Binding-site contacts:
Ligand atom C5 contacts residue MET165 of chain 1.A at 3.6 Å (hydrophobic).
Ligand atom C13 contacts residue LEU141 of chain 1.A at 3.8 Å (hydrophobic).
Ligand atom C8 contacts residue HIS164 of chain 1.A at 3.3 Å.
Ligand atom C7 contacts residue MET165 of chain 1.A at 3.5 Å (hydrophobic).
Ligand atom C5 contacts residue MET49 of chain 1.A at 3.9 Å (hydrophobic).
Ligand atom C8 contacts residue MET165 of chain 1.A at 3.5 Å (hydrophobic).
Ligand atom N2 contacts residue GLU166 of chain 1.A at 4.0 Å.
Ligand atom C7 contacts residue HIS41 of chain 1.A at 3.4 Å.
Ligand atom N contacts residue MET165 of chain 1.A at 3.6 Å (h-bond).
Ligand atom C11 contacts residue SER144 of chain 1.A at 3.9 Å.
Ligand atom C6 contacts residue MET165 of chain 1.A at 3.5 Å (hydrophobic).
Ligand atom C12 contacts residue PHE140 of chain 1.A at 4.0 Å (hydrophobic).
Ligand atom O contacts residue GLU166 of chain 1.A at 2.9 Å (salt-bridge).
Ligand atom C13 contacts residue ASN142 of chain 1.A at 3.9 Å.
Ligand atom C10 contacts residue HIS163 of chain 1.A at 3.3 Å.
Ligand atom O contacts residue MET165 of chain 1.A at 3.4 Å.
Ligand atom N2 contacts residue SER144 of chain 1.A at 3.4 Å (h-bond).
Ligand atom C11 contacts residue GLU166 of chain 1.A at 3.4 Å.
Ligand atom C4 contacts residue GLN189 of chain 1.A at 3.4 Å.
Ligand atom C7 contacts residue ASP187 of chain 1.A at 3.8 Å.
Ligand atom C11 contacts residue LEU141 of chain 1.A at 3.5 Å (hydrophobic).
Ligand atom C3 contacts residue GLN189 of chain 1.A at 3.5 Å.
Ligand atom C contacts residue GLU166 of chain 1.A at 3.9 Å.
Ligand atom N contacts residue HIS164 of chain 1.A at 3.7 Å.
Ligand atom N2 contacts residue LEU141 of chain 1.A at 3.8 Å.
Ligand atom N2 contacts residue PHE140 of chain 1.A at 3.6 Å.
Ligand atom C13 contacts residue SER1 of chain 1.B at 4.0 Å.
Ligand atom C11 contacts residue PHE140 of chain 1.A at 3.4 Å (hydrophobic).
Ligand atom C10 contacts residue GLU166 of chain 1.A at 3.9 Å.
Ligand atom C7 contacts residue HIS164 of chain 1.A at 3.5 Å.
Ligand atom C13 contacts residue GLU166 of chain 1.A at 3.3 Å.
Ligand atom N contacts residue HIS41 of chain 1.A at 3.2 Å.
Ligand atom C12 contacts residue GLU166 of chain 1.A at 3.5 Å.
Ligand atom N contacts residue ASP187 of chain 1.A at 3.0 Å.
Ligand atom C6 contacts residue HIS164 of chain 1.A at 3.9 Å.
Ligand atom C12 contacts residue LEU141 of chain 1.A at 3.8 Å (hydrophobic).
Ligand atom N2 contacts residue HIS163 of chain 1.A at 2.9 Å (h-bond).
Ligand atom C5 contacts residue ARG188 of chain 1.A at 3.9 Å.
Ligand atom C13 contacts residue PHE140 of chain 1.A at 3.7 Å (hydrophobic).
Ligand atom C8 contacts residue HIS41 of chain 1.A at 3.9 Å.

Sequence of chain 1.A:
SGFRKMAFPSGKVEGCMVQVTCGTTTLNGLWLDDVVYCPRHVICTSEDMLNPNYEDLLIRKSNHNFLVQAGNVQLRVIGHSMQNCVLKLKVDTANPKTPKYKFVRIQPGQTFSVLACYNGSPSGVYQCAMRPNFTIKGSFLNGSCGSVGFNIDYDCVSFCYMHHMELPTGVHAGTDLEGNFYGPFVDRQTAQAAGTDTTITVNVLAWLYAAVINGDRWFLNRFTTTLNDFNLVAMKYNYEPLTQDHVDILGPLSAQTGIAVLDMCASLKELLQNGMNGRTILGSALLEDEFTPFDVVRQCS

Sequence of chain 1.B:
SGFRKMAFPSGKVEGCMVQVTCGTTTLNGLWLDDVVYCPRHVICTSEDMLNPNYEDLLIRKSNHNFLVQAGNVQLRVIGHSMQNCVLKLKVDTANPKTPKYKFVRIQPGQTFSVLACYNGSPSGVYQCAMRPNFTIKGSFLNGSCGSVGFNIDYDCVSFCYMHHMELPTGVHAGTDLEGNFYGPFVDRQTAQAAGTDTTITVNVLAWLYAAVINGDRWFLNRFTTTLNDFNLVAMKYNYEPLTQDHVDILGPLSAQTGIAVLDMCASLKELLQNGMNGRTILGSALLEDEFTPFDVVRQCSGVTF

This protein binds this small molecule.
Small molecule (SMILES): N#Cc1cccc(CC(=O)Nc2cncc3ccccc23)c1